Sequence of chain 45.H:
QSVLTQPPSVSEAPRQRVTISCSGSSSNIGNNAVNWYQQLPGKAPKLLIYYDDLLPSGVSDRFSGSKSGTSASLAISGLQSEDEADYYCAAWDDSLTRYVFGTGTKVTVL

This protein binds this small molecule.
Small molecule (SMILES): CC(=O)N[C@H]1[C@H](O[C@H]2[C@H](O)[C@@H](NC(C)=O)CO[C@@H]2CO)O[C@H](CO)[C@@H](O)[C@@H]1O

Sequence of chain 45.C:
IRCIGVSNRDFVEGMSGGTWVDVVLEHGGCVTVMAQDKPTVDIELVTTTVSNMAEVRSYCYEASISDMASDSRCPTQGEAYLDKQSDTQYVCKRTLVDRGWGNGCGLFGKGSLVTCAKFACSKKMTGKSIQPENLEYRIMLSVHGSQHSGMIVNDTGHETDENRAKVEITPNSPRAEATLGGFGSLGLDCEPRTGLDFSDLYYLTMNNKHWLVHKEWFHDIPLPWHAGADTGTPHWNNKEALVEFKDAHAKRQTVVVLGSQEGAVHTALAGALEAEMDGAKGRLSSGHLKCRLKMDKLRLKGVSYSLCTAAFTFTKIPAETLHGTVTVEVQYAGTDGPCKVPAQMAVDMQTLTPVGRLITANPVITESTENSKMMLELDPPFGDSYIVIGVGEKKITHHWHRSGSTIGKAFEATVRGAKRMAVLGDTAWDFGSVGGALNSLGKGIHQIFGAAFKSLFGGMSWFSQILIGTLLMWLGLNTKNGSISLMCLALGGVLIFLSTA

Binding-site contacts:
Ligand atom C8 contacts residue ASP94 of chain 45.H at 3.5 Å.
Ligand atom N2 contacts residue LEU96 of chain 45.H at 3.6 Å.
Ligand atom C8 contacts residue ASN154 of chain 45.C at 4.2 Å.
Ligand atom O5 contacts residue ASN154 of chain 45.C at 4.0 Å.
Ligand atom C4 contacts residue LEU96 of chain 45.H at 4.3 Å (hydrophobic).
Ligand atom C2 contacts residue SER95 of chain 45.H at 3.4 Å.
Ligand atom O3 contacts residue LEU96 of chain 45.H at 4.1 Å.
Ligand atom C7 contacts residue ASN154 of chain 45.C at 3.4 Å.
Ligand atom C7 contacts residue GLY150 of chain 45.C at 3.7 Å.
Ligand atom O7 contacts residue ASN154 of chain 45.C at 2.9 Å (h-bond).
Ligand atom O5 contacts residue MET151 of chain 45.C at 3.8 Å.
Ligand atom O7 contacts residue GLY150 of chain 45.C at 2.8 Å (h-bond).
Ligand atom N2 contacts residue SER95 of chain 45.H at 2.6 Å (h-bond).
Ligand atom O3 contacts residue SER95 of chain 45.H at 3.2 Å (h-bond).
Ligand atom O5 contacts residue LEU96 of chain 45.H at 4.5 Å.
Ligand atom C1 contacts residue SER95 of chain 45.H at 3.6 Å.
Ligand atom C2 contacts residue MET151 of chain 45.C at 4.1 Å (hydrophobic).
Ligand atom C3 contacts residue SER95 of chain 45.H at 3.2 Å.
Ligand atom C2 contacts residue LEU96 of chain 45.H at 3.6 Å (hydrophobic).
Ligand atom N2 contacts residue ASN154 of chain 45.C at 3.9 Å.
Ligand atom C3 contacts residue LEU96 of chain 45.H at 4.2 Å (hydrophobic).
Ligand atom C1 contacts residue ASN154 of chain 45.C at 3.1 Å.
Ligand atom C7 contacts residue MET151 of chain 45.C at 4.3 Å (hydrophobic).
Ligand atom C2 contacts residue ASN154 of chain 45.C at 4.0 Å.
Ligand atom C8 contacts residue GLY150 of chain 45.C at 3.8 Å.
Ligand atom C1 contacts residue LEU96 of chain 45.H at 3.9 Å (hydrophobic).
Ligand atom C7 contacts residue SER95 of chain 45.H at 3.5 Å.
Ligand atom O7 contacts residue HIS148 of chain 45.C at 4.0 Å.
Ligand atom C8 contacts residue SER95 of chain 45.H at 3.5 Å.
Ligand atom O7 contacts residue MET151 of chain 45.C at 3.3 Å.
Ligand atom C1 contacts residue MET151 of chain 45.C at 3.6 Å (hydrophobic).
Ligand atom O4 contacts residue LEU96 of chain 45.H at 3.2 Å.